Binding-site contacts:
Ligand atom C6 contacts residue ASN162 of chain 1.A at 4.1 Å.
Ligand atom C2 contacts residue ASN156 of chain 1.A at 2.4 Å.
Ligand atom C3 contacts residue ASN156 of chain 1.A at 3.8 Å.
Ligand atom O5 contacts residue ASN156 of chain 1.A at 2.4 Å (h-bond).
Ligand atom C4 contacts residue ASN156 of chain 1.A at 4.2 Å.
Ligand atom C6 contacts residue THR158 of chain 1.A at 3.8 Å.
Ligand atom N2 contacts residue ASN156 of chain 1.A at 2.9 Å (h-bond).
Ligand atom O5 contacts residue VAL159 of chain 1.A at 3.9 Å.
Ligand atom C5 contacts residue THR158 of chain 1.A at 3.7 Å.
Ligand atom O5 contacts residue THR158 of chain 1.A at 4.0 Å.
Ligand atom O6 contacts residue VAL159 of chain 1.A at 4.1 Å.
Ligand atom C1 contacts residue THR158 of chain 1.A at 4.2 Å.
Ligand atom C7 contacts residue ASN156 of chain 1.A at 3.6 Å.
Ligand atom C5 contacts residue ASN156 of chain 1.A at 3.7 Å.
Ligand atom C1 contacts residue ASN156 of chain 1.A at 1.4 Å.
Ligand atom O6 contacts residue ASN118 of chain 1.A at 3.8 Å.
Ligand atom O7 contacts residue ASN156 of chain 1.A at 3.5 Å (h-bond).

This small molecule binds to this protein.
Small molecule (SMILES): CC(=O)N[C@@H]1[C@@H](O)[C@H](O)[C@@H](CO)O[C@H]1O

Sequence of chain 1.A:
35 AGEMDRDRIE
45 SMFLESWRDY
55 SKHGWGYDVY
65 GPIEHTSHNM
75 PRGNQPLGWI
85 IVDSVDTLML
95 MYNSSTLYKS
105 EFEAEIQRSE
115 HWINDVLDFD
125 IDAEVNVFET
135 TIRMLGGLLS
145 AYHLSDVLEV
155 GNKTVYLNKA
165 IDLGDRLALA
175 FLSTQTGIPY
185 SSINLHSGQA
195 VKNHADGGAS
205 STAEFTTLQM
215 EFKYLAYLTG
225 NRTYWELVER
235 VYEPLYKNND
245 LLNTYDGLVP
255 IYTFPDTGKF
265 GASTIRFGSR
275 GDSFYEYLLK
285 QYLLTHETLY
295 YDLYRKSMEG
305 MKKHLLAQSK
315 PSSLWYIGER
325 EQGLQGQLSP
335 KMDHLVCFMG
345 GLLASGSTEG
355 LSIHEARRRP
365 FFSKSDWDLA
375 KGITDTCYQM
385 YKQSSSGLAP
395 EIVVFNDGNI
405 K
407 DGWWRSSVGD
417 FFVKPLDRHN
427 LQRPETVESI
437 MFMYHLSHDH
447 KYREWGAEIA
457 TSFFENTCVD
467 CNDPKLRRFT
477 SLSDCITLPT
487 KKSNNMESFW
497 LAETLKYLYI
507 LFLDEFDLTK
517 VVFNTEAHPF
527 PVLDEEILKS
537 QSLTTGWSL